The protein below binds the small molecule below.
Small molecule (SMILES): CC(=O)N[C@H]1[C@H](O[C@H]2[C@H](O)[C@@H](NC(C)=O)CO[C@@H]2CO)O[C@H](CO)[C@@H](O)[C@@H]1O

Sequence of chain 22.Z:
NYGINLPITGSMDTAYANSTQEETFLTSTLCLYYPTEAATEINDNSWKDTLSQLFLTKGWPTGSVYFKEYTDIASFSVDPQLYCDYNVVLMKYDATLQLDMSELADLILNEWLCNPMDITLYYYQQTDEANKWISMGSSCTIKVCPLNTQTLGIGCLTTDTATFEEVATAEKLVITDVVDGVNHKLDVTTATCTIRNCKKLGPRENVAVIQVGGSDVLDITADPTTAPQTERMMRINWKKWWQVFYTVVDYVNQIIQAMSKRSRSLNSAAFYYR

Binding-site contacts:
Ligand atom C5 contacts residue ASN19 of chain 22.Z at 3.4 Å.
Ligand atom O6 contacts residue ASN19 of chain 22.Z at 4.5 Å.
Ligand atom O7 contacts residue ASN19 of chain 22.Z at 4.5 Å.
Ligand atom C1 contacts residue ASN19 of chain 22.Z at 1.9 Å.
Ligand atom C2 contacts residue ASN19 of chain 22.Z at 3.4 Å.
Ligand atom C3 contacts residue ASN19 of chain 22.Z at 4.4 Å.
Ligand atom O5 contacts residue ASN19 of chain 22.Z at 2.2 Å (h-bond).
Ligand atom N2 contacts residue ASN19 of chain 22.Z at 4.0 Å.
Ligand atom C6 contacts residue ASN19 of chain 22.Z at 4.1 Å.